Sequence of chain 1.A:
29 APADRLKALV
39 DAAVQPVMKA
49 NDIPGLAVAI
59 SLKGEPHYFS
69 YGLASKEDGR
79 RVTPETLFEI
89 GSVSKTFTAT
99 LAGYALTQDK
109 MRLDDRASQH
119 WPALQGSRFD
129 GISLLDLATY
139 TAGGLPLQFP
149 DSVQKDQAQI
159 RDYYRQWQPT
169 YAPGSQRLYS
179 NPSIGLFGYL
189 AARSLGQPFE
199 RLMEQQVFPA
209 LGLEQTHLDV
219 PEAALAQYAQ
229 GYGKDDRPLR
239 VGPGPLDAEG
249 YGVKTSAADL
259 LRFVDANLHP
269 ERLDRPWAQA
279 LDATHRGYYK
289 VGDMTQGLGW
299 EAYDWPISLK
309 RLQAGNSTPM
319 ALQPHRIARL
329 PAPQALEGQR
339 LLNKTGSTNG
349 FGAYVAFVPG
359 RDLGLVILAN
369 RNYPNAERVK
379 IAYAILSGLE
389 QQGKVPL

Binding-site contacts:
Ligand atom C11 contacts residue TYR249 of chain 1.A at 4.0 Å (hydrophobic).
Ligand atom C05 contacts residue GLN146 of chain 1.A at 3.7 Å.
Ligand atom C02 contacts residue TYR249 of chain 1.A at 4.0 Å (hydrophobic).
Ligand atom C11 contacts residue SER90 of chain 1.A at 3.4 Å.
Ligand atom B12 contacts residue TYR177 of chain 1.A at 3.4 Å.
Ligand atom O14 contacts residue GLY344 of chain 1.A at 3.7 Å.
Ligand atom C09 contacts residue LEU145 of chain 1.A at 4.2 Å (hydrophobic).
Ligand atom O01 contacts residue THR346 of chain 1.A at 3.3 Å.
Ligand atom C11 contacts residue SER345 of chain 1.A at 3.6 Å.
Ligand atom O01 contacts residue VAL239 of chain 1.A at 3.8 Å.
Ligand atom O13 contacts residue TYR177 of chain 1.A at 2.6 Å (h-bond).
Ligand atom C10 contacts residue SER345 of chain 1.A at 4.2 Å.
Ligand atom B12 contacts residue SER345 of chain 1.A at 4.0 Å.
Ligand atom C08 contacts residue ASN179 of chain 1.A at 3.8 Å.
Ligand atom O01 contacts residue ASN347 of chain 1.A at 3.7 Å.
Ligand atom O14 contacts residue GLY89 of chain 1.A at 3.9 Å.
Ligand atom C09 contacts residue SER90 of chain 1.A at 3.2 Å.
Ligand atom C04 contacts residue TYR249 of chain 1.A at 4.1 Å (hydrophobic).
Ligand atom O13 contacts residue SER90 of chain 1.A at 2.4 Å (h-bond).
Ligand atom C10 contacts residue SER90 of chain 1.A at 2.5 Å.
Ligand atom C09 contacts residue LYS93 of chain 1.A at 3.8 Å.
Ligand atom O14 contacts residue SER345 of chain 1.A at 2.8 Å (h-bond).
Ligand atom C06 contacts residue GLN146 of chain 1.A at 4.2 Å.
Ligand atom B12 contacts residue SER90 of chain 1.A at 1.6 Å.
Ligand atom C08 contacts residue LEU145 of chain 1.A at 3.8 Å (hydrophobic).
Ligand atom O03 contacts residue TYR249 of chain 1.A at 4.1 Å.
Ligand atom B12 contacts residue LYS93 of chain 1.A at 4.0 Å.
Ligand atom C07 contacts residue GLN146 of chain 1.A at 3.7 Å.
Ligand atom O01 contacts residue SER345 of chain 1.A at 4.3 Å.
Ligand atom C02 contacts residue THR346 of chain 1.A at 4.2 Å.
Ligand atom O14 contacts residue SER90 of chain 1.A at 2.4 Å (h-bond).
Ligand atom C07 contacts residue LEU145 of chain 1.A at 4.4 Å (hydrophobic).
Ligand atom C10 contacts residue LYS93 of chain 1.A at 3.8 Å.
Ligand atom C10 contacts residue TYR177 of chain 1.A at 4.2 Å (hydrophobic).
Ligand atom C04 contacts residue SER345 of chain 1.A at 3.9 Å.
Ligand atom C09 contacts residue TYR177 of chain 1.A at 3.9 Å (hydrophobic).
Ligand atom O01 contacts residue TYR249 of chain 1.A at 4.2 Å.
Ligand atom C06 contacts residue TYR249 of chain 1.A at 4.0 Å (hydrophobic).
Ligand atom C07 contacts residue ASN179 of chain 1.A at 4.1 Å.
Ligand atom C05 contacts residue TYR249 of chain 1.A at 3.6 Å (hydrophobic).

This small molecule binds to this protein.
Small molecule (SMILES): O=C(O)/C=C/c1cccc(B(O)O)c1